A small-molecule ligand and the protein it binds are described below.
Small molecule (SMILES): OC[C@H]1O[C@@](CO)(O[C@H]2O[C@H](CO)[C@@H](O)[C@H](O)[C@H]2O)[C@@H](O)[C@@H]1O

Binding-site contacts:
Ligand atom O4 contacts residue ASN71 of chain 1.A at 3.5 Å (h-bond).
Ligand atom C6 contacts residue GLN352 of chain 1.A at 4.3 Å.
Ligand atom O3 contacts residue ASN71 of chain 1.A at 2.9 Å (h-bond).
Ligand atom O4 contacts residue GLU355 of chain 1.A at 2.8 Å (salt-bridge).
Ligand atom C3 contacts residue ASN71 of chain 1.A at 3.9 Å.
Ligand atom O4 contacts residue SER106 of chain 1.A at 4.0 Å.
Ligand atom O6 contacts residue GLU355 of chain 1.A at 3.4 Å (salt-bridge).
Ligand atom C5 contacts residue GLU355 of chain 1.A at 3.8 Å.
Ligand atom C4 contacts residue GLU355 of chain 1.A at 3.5 Å.
Ligand atom C6 contacts residue GLU355 of chain 1.A at 3.0 Å.
Ligand atom C6 contacts residue GLN351 of chain 1.A at 4.2 Å.
Ligand atom O6 contacts residue GLN351 of chain 1.A at 4.0 Å.
Ligand atom C4 contacts residue ASN71 of chain 1.A at 3.8 Å.
Ligand atom C6 contacts residue SER107 of chain 1.A at 4.4 Å.
Ligand atom O6 contacts residue GLN352 of chain 1.A at 3.6 Å.
Ligand atom C6 contacts residue GLN351 of chain 1.A at 3.6 Å.
Ligand atom O4 contacts residue THR105 of chain 1.A at 3.7 Å.

Sequence of chain 1.A:
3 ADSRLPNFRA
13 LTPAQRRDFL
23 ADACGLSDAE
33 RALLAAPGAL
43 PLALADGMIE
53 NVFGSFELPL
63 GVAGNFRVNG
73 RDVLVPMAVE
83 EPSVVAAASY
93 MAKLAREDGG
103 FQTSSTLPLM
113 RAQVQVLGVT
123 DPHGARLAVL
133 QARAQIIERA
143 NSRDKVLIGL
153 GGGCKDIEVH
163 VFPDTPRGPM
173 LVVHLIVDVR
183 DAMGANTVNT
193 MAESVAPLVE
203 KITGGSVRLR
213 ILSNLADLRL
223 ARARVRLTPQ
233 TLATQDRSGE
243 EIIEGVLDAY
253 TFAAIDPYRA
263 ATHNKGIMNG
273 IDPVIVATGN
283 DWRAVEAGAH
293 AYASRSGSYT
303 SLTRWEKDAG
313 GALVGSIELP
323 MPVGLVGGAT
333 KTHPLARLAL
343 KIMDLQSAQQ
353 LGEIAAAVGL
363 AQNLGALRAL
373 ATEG